Binding-site contacts:
Ligand atom O contacts residue ARG367 of chain 1.C at 2.8 Å (salt-bridge).
Ligand atom O contacts residue HIS176 of chain 1.C at 3.6 Å.
Ligand atom CG contacts residue PRO365 of chain 1.C at 3.5 Å (hydrophobic).
Ligand atom CLE1 contacts residue THR173 of chain 1.C at 3.3 Å.
Ligand atom O contacts residue VAL249 of chain 1.C at 3.3 Å.
Ligand atom N contacts residue PRO365 of chain 1.C at 3.0 Å (h-bond).
Ligand atom CZ contacts residue PRO244 of chain 1.C at 3.6 Å (hydrophobic).
Ligand atom CD2 contacts residue MET364 of chain 1.C at 3.7 Å (hydrophobic).
Ligand atom OE1 contacts residue PRO365 of chain 1.C at 3.4 Å (h-bond).
Ligand atom CE2 contacts residue PRO244 of chain 1.C at 3.7 Å (hydrophobic).
Ligand atom CA contacts residue PRO365 of chain 1.C at 3.7 Å (hydrophobic).
Ligand atom CB contacts residue PRO365 of chain 1.C at 3.5 Å (hydrophobic).
Ligand atom CA contacts residue GLY175 of chain 1.C at 3.6 Å.
Ligand atom OD1 contacts residue HIS176 of chain 1.C at 3.3 Å.
Ligand atom CG contacts residue HIS176 of chain 1.C at 3.5 Å.
Ligand atom N contacts residue GLY175 of chain 1.C at 2.7 Å (h-bond).
Ligand atom C contacts residue ARG367 of chain 1.C at 3.5 Å.
Ligand atom CA contacts residue GLY175 of chain 1.C at 3.5 Å.
Ligand atom CD2 contacts residue ASN346 of chain 1.C at 3.7 Å.
Ligand atom CD1 contacts residue THR173 of chain 1.C at 3.4 Å.
Ligand atom CE2 contacts residue VAL249 of chain 1.C at 3.5 Å (hydrophobic).
Ligand atom CB contacts residue MET364 of chain 1.C at 3.7 Å (hydrophobic).
Ligand atom CLZ contacts residue PRO244 of chain 1.C at 3.7 Å.
Ligand atom CLZ contacts residue TYR246 of chain 1.C at 3.6 Å.
Ligand atom N contacts residue MET364 of chain 1.C at 3.7 Å.
Ligand atom OE1 contacts residue MET364 of chain 1.C at 3.0 Å (h-bond).
Ligand atom CB contacts residue GLY175 of chain 1.C at 3.4 Å.
Ligand atom CLE1 contacts residue GLY175 of chain 1.C at 3.6 Å.
Ligand atom O contacts residue MET364 of chain 1.C at 3.4 Å.
Ligand atom CD1 contacts residue ARG177 of chain 1.C at 3.7 Å.
Ligand atom NE2 contacts residue TYR325 of chain 1.C at 3.5 Å.
Ligand atom CE2 contacts residue ASN346 of chain 1.C at 3.5 Å.
Ligand atom C contacts residue MET364 of chain 1.C at 3.7 Å (hydrophobic).
Ligand atom O contacts residue MET366 of chain 1.C at 3.3 Å.
Ligand atom CG contacts residue GLY175 of chain 1.C at 3.7 Å.
Ligand atom CZ contacts residue ASN346 of chain 1.C at 3.5 Å.
Ligand atom CLZ contacts residue VAL249 of chain 1.C at 3.6 Å.
Ligand atom O contacts residue MET364 of chain 1.C at 3.4 Å.
Ligand atom C contacts residue GLY175 of chain 1.C at 3.6 Å.
Ligand atom NE2 contacts residue MET366 of chain 1.C at 3.5 Å.

Sequence of chain 1.C:
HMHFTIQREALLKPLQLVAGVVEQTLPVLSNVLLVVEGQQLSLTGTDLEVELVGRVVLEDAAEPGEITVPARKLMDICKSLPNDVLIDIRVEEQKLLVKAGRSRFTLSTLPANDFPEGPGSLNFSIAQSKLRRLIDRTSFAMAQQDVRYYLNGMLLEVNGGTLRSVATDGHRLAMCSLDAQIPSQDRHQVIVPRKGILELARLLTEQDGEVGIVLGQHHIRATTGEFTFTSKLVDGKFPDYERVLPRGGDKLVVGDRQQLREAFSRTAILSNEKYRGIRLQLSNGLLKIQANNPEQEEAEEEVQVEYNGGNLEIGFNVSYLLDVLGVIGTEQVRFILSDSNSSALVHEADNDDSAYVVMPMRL

The small molecule below binds the protein below.
Small molecule (SMILES): CC(=O)N[C@@H](CCC(N)=O)C(=O)N[C@@H](CC1CCCCC1)C(=O)N[C@@H](CC(=O)O)C(=O)N[C@@H](CC(C)C)C(=O)N[C@@H](Cc1ccc(Cl)c(Cl)c1)C(=O)O